This protein binds this small molecule.
Small molecule (SMILES): O=S(=O)(Nc1ccc(Cl)cc1)c1ccc2c(c1)CN[C@@H](CO)C2

Sequence of chain 1.B:
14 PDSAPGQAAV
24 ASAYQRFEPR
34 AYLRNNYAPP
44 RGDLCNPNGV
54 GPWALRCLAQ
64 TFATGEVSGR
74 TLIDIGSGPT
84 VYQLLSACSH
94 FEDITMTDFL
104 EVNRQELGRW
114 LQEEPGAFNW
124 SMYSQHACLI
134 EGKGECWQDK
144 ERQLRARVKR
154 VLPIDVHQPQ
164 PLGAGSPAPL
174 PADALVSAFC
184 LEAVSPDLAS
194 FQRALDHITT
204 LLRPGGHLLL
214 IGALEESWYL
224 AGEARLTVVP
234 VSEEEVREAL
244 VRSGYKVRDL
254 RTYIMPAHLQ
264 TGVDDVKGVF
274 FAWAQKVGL

Binding-site contacts:
Ligand atom C3 contacts residue GLU219 of chain 1.B at 3.3 Å.
Ligand atom C15 contacts residue GLY54 of chain 1.B at 3.3 Å.
Ligand atom CL1 contacts residue TYR85 of chain 1.B at 3.7 Å.
Ligand atom C1 contacts residue TYR222 of chain 1.B at 3.6 Å (hydrophobic).
Ligand atom C4 contacts residue PHE182 of chain 1.B at 3.7 Å (hydrophobic).
Ligand atom C4 contacts residue ASN39 of chain 1.B at 3.4 Å.
Ligand atom O3 contacts residue MET258 of chain 1.B at 3.6 Å.
Ligand atom O1 contacts residue TYR222 of chain 1.B at 3.4 Å.
Ligand atom C16 contacts residue TYR40 of chain 1.B at 3.8 Å (hydrophobic).
Ligand atom C5 contacts residue ASN39 of chain 1.B at 3.5 Å.
Ligand atom C6 contacts residue PHE182 of chain 1.B at 3.7 Å (hydrophobic).
Ligand atom C8 contacts residue TYR35 of chain 1.B at 3.6 Å (hydrophobic).
Ligand atom O2 contacts residue VAL53 of chain 1.B at 3.3 Å.
Ligand atom C10 contacts residue TYR35 of chain 1.B at 3.3 Å (hydrophobic).
Ligand atom N1 contacts residue ASP267 of chain 1.B at 3.5 Å (salt-bridge).
Ligand atom C7 contacts residue TYR40 of chain 1.B at 3.3 Å (hydrophobic).
Ligand atom N1 contacts residue GLU219 of chain 1.B at 3.0 Å (salt-bridge).
Ligand atom O1 contacts residue ALA186 of chain 1.B at 3.7 Å.
Ligand atom C6 contacts residue ASN39 of chain 1.B at 3.7 Å.
Ligand atom C8 contacts residue PHE182 of chain 1.B at 3.7 Å (hydrophobic).
Ligand atom C7 contacts residue ASN39 of chain 1.B at 3.5 Å.
Ligand atom CL1 contacts residue GLY54 of chain 1.B at 3.5 Å.
Ligand atom C12 contacts residue TYR40 of chain 1.B at 3.5 Å (hydrophobic).
Ligand atom C1 contacts residue GLU219 of chain 1.B at 3.5 Å.
Ligand atom C11 contacts residue TYR40 of chain 1.B at 3.5 Å (hydrophobic).
Ligand atom CL1 contacts residue LEU58 of chain 1.B at 3.5 Å.
Ligand atom C8 contacts residue ASN39 of chain 1.B at 3.5 Å.
Ligand atom C5 contacts residue ARG44 of chain 1.B at 3.7 Å.
Ligand atom C15 contacts residue TYR126 of chain 1.B at 3.7 Å (hydrophobic).
Ligand atom O3 contacts residue ARG44 of chain 1.B at 3.1 Å.
Ligand atom C16 contacts residue ARG44 of chain 1.B at 3.4 Å.
Ligand atom C7 contacts residue PHE182 of chain 1.B at 3.6 Å (hydrophobic).
Ligand atom C16 contacts residue ASN39 of chain 1.B at 3.6 Å.
Ligand atom C14 contacts residue GLY54 of chain 1.B at 3.5 Å.
Ligand atom C11 contacts residue ASN39 of chain 1.B at 3.7 Å.
Ligand atom C3 contacts residue ASP267 of chain 1.B at 3.2 Å.
Ligand atom N2 contacts residue ASN39 of chain 1.B at 3.0 Å (h-bond).
Ligand atom O1 contacts residue GLU219 of chain 1.B at 2.5 Å (salt-bridge).
Ligand atom C8 contacts residue TYR40 of chain 1.B at 3.4 Å (hydrophobic).
Ligand atom C9 contacts residue ASN39 of chain 1.B at 3.5 Å.